Binding-site contacts:
Ligand atom C2 contacts residue TRP420 of chain 1.C at 3.8 Å (hydrophobic).
Ligand atom O3 contacts residue ARG33 of chain 1.C at 2.3 Å (salt-bridge).
Ligand atom C6 contacts residue TYR118 of chain 1.C at 3.4 Å (hydrophobic).
Ligand atom O3 contacts residue TYR6 of chain 1.C at 3.2 Å.
Ligand atom C3 contacts residue HIS113 of chain 1.C at 3.5 Å.
Ligand atom C3 contacts residue ARG33 of chain 1.C at 3.5 Å.
Ligand atom C6 contacts residue ARG82 of chain 1.C at 3.2 Å.
Ligand atom O2 contacts residue LYS244 of chain 1.C at 3.8 Å.
Ligand atom O6 contacts residue ARG82 of chain 1.C at 3.2 Å (salt-bridge).
Ligand atom C5 contacts residue TYR118 of chain 1.C at 3.3 Å (hydrophobic).
Ligand atom C4 contacts residue TYR6 of chain 1.C at 3.8 Å (hydrophobic).
Ligand atom C5 contacts residue ARG109 of chain 1.C at 3.9 Å.
Ligand atom O6 contacts residue ARG109 of chain 1.C at 2.9 Å (salt-bridge).
Ligand atom C6 contacts residue GLU43 of chain 1.C at 3.8 Å.
Ligand atom O4 contacts residue TYR118 of chain 1.C at 3.5 Å (h-bond).
Ligand atom O5 contacts residue TYR41 of chain 1.C at 3.7 Å.
Ligand atom C1 contacts residue TYR6 of chain 1.C at 3.2 Å (hydrophobic).
Ligand atom C2 contacts residue HIS113 of chain 1.C at 3.3 Å.
Ligand atom O2 contacts residue ARG33 of chain 1.C at 2.6 Å (salt-bridge).
Ligand atom C1 contacts residue TYR41 of chain 1.C at 3.7 Å (hydrophobic).
Ligand atom O5 contacts residue GLU43 of chain 1.C at 3.4 Å (salt-bridge).
Ligand atom O6 contacts residue PHE106 of chain 1.C at 3.8 Å.
Ligand atom O3 contacts residue HIS113 of chain 1.C at 2.7 Å (h-bond).
Ligand atom O6 contacts residue GLU43 of chain 1.C at 2.5 Å (salt-bridge).
Ligand atom O2 contacts residue ARG8 of chain 1.C at 3.4 Å (salt-bridge).
Ligand atom C2 contacts residue TYR41 of chain 1.C at 3.9 Å (hydrophobic).
Ligand atom O3 contacts residue ARG8 of chain 1.C at 3.4 Å (salt-bridge).
Ligand atom O2 contacts residue HIS113 of chain 1.C at 3.1 Å (h-bond).
Ligand atom C2 contacts residue ASP116 of chain 1.C at 3.9 Å.
Ligand atom C3 contacts residue ASP111 of chain 1.C at 3.2 Å.
Ligand atom O3 contacts residue ASP111 of chain 1.C at 3.3 Å (salt-bridge).
Ligand atom C3 contacts residue ASP116 of chain 1.C at 3.4 Å.
Ligand atom O4 contacts residue ASP111 of chain 1.C at 3.3 Å (salt-bridge).
Ligand atom O3 contacts residue ASP116 of chain 1.C at 3.1 Å (salt-bridge).
Ligand atom C6 contacts residue ARG109 of chain 1.C at 3.2 Å.
Ligand atom O1 contacts residue ASP121 of chain 1.C at 3.8 Å.
Ligand atom O5 contacts residue TYR6 of chain 1.C at 3.3 Å.
Ligand atom O2 contacts residue ASP116 of chain 1.C at 2.8 Å (salt-bridge).
Ligand atom O4 contacts residue ASP116 of chain 1.C at 3.8 Å.
Ligand atom O1 contacts residue TYR118 of chain 1.C at 3.7 Å.

The protein below binds the small molecule below.
Small molecule (SMILES): OC[C@H]1O[C@H](O[C@H]2[C@H](O)[C@@H](O)[C@@H](O[C@H]3[C@H](O)[C@@H](O)[C@@H](O)O[C@@H]3CO)O[C@@H]2CO)[C@H](O)[C@@H](O)[C@@H]1O

Sequence of chain 1.C:
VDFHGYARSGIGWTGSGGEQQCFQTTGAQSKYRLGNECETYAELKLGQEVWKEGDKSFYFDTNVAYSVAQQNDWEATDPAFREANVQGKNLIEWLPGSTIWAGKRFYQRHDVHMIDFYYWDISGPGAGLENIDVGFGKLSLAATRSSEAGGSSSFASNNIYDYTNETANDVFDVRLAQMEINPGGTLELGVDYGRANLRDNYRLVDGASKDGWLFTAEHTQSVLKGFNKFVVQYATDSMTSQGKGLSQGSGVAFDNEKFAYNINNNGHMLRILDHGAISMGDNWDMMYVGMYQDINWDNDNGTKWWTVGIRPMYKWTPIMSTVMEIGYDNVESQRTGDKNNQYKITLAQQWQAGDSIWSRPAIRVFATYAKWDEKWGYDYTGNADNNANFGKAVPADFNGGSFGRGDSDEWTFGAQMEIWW